Binding-site contacts:
Ligand atom O1B contacts residue LYS17 of chain 1.B at 2.6 Å (salt-bridge).
Ligand atom O3G contacts residue SER14 of chain 1.B at 3.4 Å (h-bond).
Ligand atom PB contacts residue MG1 of chain 1.E at 3.3 Å.
Ligand atom O3' contacts residue ASP31 of chain 1.B at 3.6 Å (salt-bridge).
Ligand atom O6 contacts residue ASN117 of chain 1.B at 3.2 Å (h-bond).
Ligand atom O1A contacts residue SER19 of chain 1.B at 2.7 Å (h-bond).
Ligand atom O1B contacts residue SER14 of chain 1.B at 3.5 Å (h-bond).
Ligand atom O1A contacts residue GLY16 of chain 1.B at 3.4 Å.
Ligand atom O2' contacts residue PHE29 of chain 1.B at 3.3 Å.
Ligand atom O1B contacts residue GLY16 of chain 1.B at 3.1 Å (h-bond).
Ligand atom O3A contacts residue SER14 of chain 1.B at 3.5 Å.
Ligand atom O2B contacts residue SER18 of chain 1.B at 3.0 Å (h-bond).
Ligand atom O6 contacts residue SER147 of chain 1.B at 3.5 Å.
Ligand atom N3B contacts residue SER14 of chain 1.B at 3.1 Å (h-bond).
Ligand atom N2 contacts residue ASP120 of chain 1.B at 2.8 Å (salt-bridge).
Ligand atom C8 contacts residue SER19 of chain 1.B at 3.5 Å.
Ligand atom C5' contacts residue SER14 of chain 1.B at 3.5 Å.
Ligand atom C6 contacts residue LYS118 of chain 1.B at 3.4 Å.
Ligand atom C8 contacts residue GLY16 of chain 1.B at 3.6 Å.
Ligand atom O2G contacts residue THR36 of chain 1.B at 3.0 Å (h-bond).
Ligand atom O3G contacts residue ARG13 of chain 1.B at 3.3 Å.
Ligand atom O6 contacts residue ASP120 of chain 1.B at 3.6 Å (salt-bridge).
Ligand atom O2B contacts residue MG1 of chain 1.E at 2.2 Å.
Ligand atom O2' contacts residue ASP31 of chain 1.B at 3.4 Å (salt-bridge).
Ligand atom O3G contacts residue LYS17 of chain 1.B at 2.6 Å (salt-bridge).
Ligand atom O2G contacts residue MG1 of chain 1.E at 2.1 Å.
Ligand atom O1G contacts residue PRO35 of chain 1.B at 3.5 Å.
Ligand atom N2 contacts residue LEU121 of chain 1.B at 3.5 Å.
Ligand atom N3B contacts residue MG1 of chain 1.E at 3.4 Å.
Ligand atom O4' contacts residue LYS118 of chain 1.B at 3.1 Å (salt-bridge).
Ligand atom O1B contacts residue VAL15 of chain 1.B at 3.3 Å (h-bond).
Ligand atom O3G contacts residue GLY61 of chain 1.B at 3.1 Å (h-bond).
Ligand atom O2A contacts residue ALA33 of chain 1.B at 3.5 Å.
Ligand atom PG contacts residue MG1 of chain 1.E at 3.3 Å.
Ligand atom O3A contacts residue GLY16 of chain 1.B at 3.2 Å (h-bond).
Ligand atom C5 contacts residue LYS118 of chain 1.B at 3.5 Å.
Ligand atom N7 contacts residue ASN117 of chain 1.B at 3.2 Å (h-bond).
Ligand atom O6 contacts residue LYS118 of chain 1.B at 3.4 Å.
Ligand atom N1 contacts residue ASP120 of chain 1.B at 2.8 Å (salt-bridge).
Ligand atom O6 contacts residue ALA148 of chain 1.B at 2.8 Å (h-bond).

Sequence of chain 1.B:
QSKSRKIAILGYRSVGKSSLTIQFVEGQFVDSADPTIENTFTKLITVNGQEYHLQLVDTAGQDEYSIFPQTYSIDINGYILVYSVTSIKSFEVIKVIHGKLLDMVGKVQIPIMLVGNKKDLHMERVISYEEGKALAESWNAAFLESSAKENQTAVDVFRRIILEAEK

A small-molecule ligand and the protein it binds are described below.
Small molecule (SMILES): Nc1nc2c(ncn2[C@@H]2O[C@H](CO[P](=O)(O)O[P](=O)(O)NP(=O)(O)O)[C@@H](O)[C@H]2O)c(=O)[nH]1